Sequence of chain 1.A:
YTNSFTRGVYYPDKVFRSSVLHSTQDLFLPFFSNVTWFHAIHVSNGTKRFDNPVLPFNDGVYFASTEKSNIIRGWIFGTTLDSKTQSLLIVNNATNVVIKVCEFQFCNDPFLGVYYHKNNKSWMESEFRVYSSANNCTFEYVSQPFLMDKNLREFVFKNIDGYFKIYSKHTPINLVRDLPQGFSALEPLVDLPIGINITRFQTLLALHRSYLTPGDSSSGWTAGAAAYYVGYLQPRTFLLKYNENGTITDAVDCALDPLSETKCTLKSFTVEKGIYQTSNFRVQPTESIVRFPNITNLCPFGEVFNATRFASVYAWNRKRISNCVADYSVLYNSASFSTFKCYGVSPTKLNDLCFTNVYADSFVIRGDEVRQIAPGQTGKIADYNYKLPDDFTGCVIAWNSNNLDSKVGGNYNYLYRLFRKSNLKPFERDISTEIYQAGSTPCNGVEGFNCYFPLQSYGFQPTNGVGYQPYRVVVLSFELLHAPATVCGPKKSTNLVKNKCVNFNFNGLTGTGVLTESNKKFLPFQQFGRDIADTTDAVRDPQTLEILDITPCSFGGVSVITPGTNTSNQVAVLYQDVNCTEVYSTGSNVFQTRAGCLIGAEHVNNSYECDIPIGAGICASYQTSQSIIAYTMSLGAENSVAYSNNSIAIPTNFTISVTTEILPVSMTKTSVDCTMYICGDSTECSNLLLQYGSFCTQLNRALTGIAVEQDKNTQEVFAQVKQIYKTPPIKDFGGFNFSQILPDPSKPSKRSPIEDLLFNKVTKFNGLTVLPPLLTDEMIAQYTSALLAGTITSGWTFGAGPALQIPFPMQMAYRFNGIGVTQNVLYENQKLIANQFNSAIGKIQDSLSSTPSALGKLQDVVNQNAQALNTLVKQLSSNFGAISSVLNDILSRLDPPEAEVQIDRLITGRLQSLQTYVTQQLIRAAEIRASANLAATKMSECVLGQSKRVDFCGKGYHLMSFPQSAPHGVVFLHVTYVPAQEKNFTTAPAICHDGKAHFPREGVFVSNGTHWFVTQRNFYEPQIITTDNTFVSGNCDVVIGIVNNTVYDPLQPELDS

This small molecule binds to this protein.
Small molecule (SMILES): CC(=O)N[C@@H]1[C@@H](O)[C@H](O)[C@@H](CO)O[C@H]1O

Sequence of chain 1.C:
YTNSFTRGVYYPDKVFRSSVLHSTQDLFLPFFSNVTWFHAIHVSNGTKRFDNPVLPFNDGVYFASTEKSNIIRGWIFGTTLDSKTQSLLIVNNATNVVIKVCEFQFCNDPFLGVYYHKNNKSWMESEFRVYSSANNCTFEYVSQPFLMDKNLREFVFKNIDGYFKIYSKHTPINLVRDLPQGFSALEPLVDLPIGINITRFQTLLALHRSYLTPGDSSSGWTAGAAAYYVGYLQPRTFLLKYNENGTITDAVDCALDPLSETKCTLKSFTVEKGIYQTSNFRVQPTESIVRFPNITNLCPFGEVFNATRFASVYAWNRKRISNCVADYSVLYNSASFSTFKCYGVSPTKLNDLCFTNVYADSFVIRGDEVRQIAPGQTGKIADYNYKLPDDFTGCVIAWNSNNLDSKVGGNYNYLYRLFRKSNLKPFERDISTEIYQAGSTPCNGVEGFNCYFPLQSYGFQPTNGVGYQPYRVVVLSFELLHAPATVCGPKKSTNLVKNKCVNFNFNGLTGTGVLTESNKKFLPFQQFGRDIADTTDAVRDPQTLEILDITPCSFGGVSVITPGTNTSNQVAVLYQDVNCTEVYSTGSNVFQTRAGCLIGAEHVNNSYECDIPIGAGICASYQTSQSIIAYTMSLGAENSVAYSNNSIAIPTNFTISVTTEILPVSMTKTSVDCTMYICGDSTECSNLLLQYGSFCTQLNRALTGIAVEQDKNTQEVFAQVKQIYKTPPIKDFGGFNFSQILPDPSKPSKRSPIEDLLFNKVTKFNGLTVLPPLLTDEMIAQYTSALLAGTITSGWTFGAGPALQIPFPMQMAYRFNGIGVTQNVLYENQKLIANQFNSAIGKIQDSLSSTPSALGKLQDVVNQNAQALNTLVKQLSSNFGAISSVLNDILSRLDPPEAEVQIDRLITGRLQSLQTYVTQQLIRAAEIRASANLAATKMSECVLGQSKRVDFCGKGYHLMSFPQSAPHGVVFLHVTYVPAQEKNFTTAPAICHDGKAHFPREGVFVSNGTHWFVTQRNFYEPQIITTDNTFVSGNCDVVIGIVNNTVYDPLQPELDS

Binding-site contacts:
Ligand atom O6 contacts residue LEU518 of chain 1.A at 3.5 Å.
Ligand atom C4 contacts residue ASN165 of chain 1.C at 4.2 Å.
Ligand atom C5 contacts residue GLN115 of chain 1.C at 4.1 Å.
Ligand atom O5 contacts residue GLN115 of chain 1.C at 3.0 Å (h-bond).
Ligand atom C3 contacts residue ASN165 of chain 1.C at 3.8 Å.
Ligand atom C8 contacts residue ASN165 of chain 1.C at 3.7 Å.
Ligand atom C1 contacts residue GLN115 of chain 1.C at 3.9 Å.
Ligand atom O4 contacts residue LEU518 of chain 1.A at 4.0 Å.
Ligand atom O7 contacts residue ASN165 of chain 1.C at 4.4 Å.
Ligand atom C5 contacts residue ASN165 of chain 1.C at 3.7 Å.
Ligand atom C6 contacts residue GLN115 of chain 1.C at 3.9 Å.
Ligand atom O5 contacts residue ASN165 of chain 1.C at 2.4 Å (h-bond).
Ligand atom C6 contacts residue LEU518 of chain 1.A at 3.8 Å (hydrophobic).
Ligand atom C7 contacts residue ASN165 of chain 1.C at 3.5 Å.
Ligand atom C2 contacts residue ASN165 of chain 1.C at 2.4 Å.
Ligand atom C1 contacts residue ASN165 of chain 1.C at 1.4 Å.
Ligand atom N2 contacts residue ASN165 of chain 1.C at 2.9 Å (h-bond).